Binding-site contacts:
Ligand atom C19 contacts residue LYS200 of chain 2.A at 4.4 Å.
Ligand atom C21 contacts residue LEU232 of chain 2.A at 3.7 Å (hydrophobic).
Ligand atom C20 contacts residue PHE203 of chain 2.A at 3.5 Å (hydrophobic).
Ligand atom N01 contacts residue CA1 of chain 2.I at 4.1 Å.
Ligand atom N01 contacts residue ILE196 of chain 2.A at 4.0 Å.
Ligand atom O22 contacts residue ARG229 of chain 2.A at 3.2 Å.
Ligand atom C13 contacts residue THR236 of chain 2.A at 4.4 Å.
Ligand atom C24 contacts residue THR233 of chain 2.A at 4.0 Å.
Ligand atom C23 contacts residue LEU232 of chain 2.A at 3.9 Å (hydrophobic).
Ligand atom C02 contacts residue THR236 of chain 2.A at 4.1 Å.
Ligand atom C19 contacts residue LEU232 of chain 2.A at 3.9 Å (hydrophobic).
Ligand atom C18 contacts residue LYS200 of chain 2.A at 3.9 Å.
Ligand atom N03 contacts residue ILE196 of chain 2.A at 3.8 Å.
Ligand atom O26 contacts residue LYS200 of chain 2.A at 3.8 Å.
Ligand atom C25 contacts residue THR236 of chain 2.A at 4.2 Å.
Ligand atom S27 contacts residue THR236 of chain 2.A at 4.1 Å.
Ligand atom C24 contacts residue LEU232 of chain 2.A at 3.8 Å (hydrophobic).
Ligand atom C21 contacts residue PHE203 of chain 2.A at 3.5 Å (hydrophobic).
Ligand atom C02 contacts residue ILE196 of chain 2.A at 4.0 Å (hydrophobic).
Ligand atom N01 contacts residue THR236 of chain 2.A at 4.1 Å.
Ligand atom C04 contacts residue THR236 of chain 2.A at 4.0 Å.
Ligand atom C20 contacts residue LYS200 of chain 2.A at 4.3 Å.
Ligand atom N15 contacts residue THR236 of chain 2.A at 4.1 Å.
Ligand atom C20 contacts residue LEU232 of chain 2.A at 3.9 Å (hydrophobic).
Ligand atom C21 contacts residue ARG229 of chain 2.A at 3.8 Å.
Ligand atom C25 contacts residue LEU232 of chain 2.A at 4.4 Å (hydrophobic).
Ligand atom O22 contacts residue LEU232 of chain 2.A at 3.8 Å.
Ligand atom C24 contacts residue ARG229 of chain 2.A at 4.5 Å.
Ligand atom C23 contacts residue ARG229 of chain 2.A at 4.3 Å.

This small molecule binds to this protein.
Small molecule (SMILES): [H]/N=C(\N)c1cc(-c2ccccc2)c(CNC(=O)c2ccc3c(c2)CCO3)s1

Sequence of chain 2.A:
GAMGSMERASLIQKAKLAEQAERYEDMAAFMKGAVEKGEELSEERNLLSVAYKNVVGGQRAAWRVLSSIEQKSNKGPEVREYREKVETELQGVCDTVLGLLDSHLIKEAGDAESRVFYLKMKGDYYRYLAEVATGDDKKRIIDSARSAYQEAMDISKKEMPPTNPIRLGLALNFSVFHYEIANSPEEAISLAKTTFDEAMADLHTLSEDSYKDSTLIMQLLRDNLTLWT